Sequence of chain 3.A:
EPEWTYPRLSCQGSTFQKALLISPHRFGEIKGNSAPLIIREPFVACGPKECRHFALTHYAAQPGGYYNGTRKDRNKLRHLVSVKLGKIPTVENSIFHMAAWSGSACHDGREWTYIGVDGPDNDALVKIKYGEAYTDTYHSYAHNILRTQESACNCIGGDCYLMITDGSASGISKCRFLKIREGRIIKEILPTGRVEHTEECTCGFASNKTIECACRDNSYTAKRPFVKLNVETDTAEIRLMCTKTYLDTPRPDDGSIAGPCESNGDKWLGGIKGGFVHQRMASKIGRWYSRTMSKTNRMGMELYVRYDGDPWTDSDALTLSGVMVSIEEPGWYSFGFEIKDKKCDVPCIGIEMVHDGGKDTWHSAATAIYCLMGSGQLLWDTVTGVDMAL

Binding-site contacts:
Ligand atom C6 contacts residue ARG40 of chain 3.A at 3.7 Å.
Ligand atom O43 contacts residue GLU41 of chain 3.A at 3.5 Å.
Ligand atom C14 contacts residue ARG216 of chain 3.A at 3.6 Å.
Ligand atom C15 contacts residue ARG216 of chain 3.A at 3.3 Å.
Ligand atom C31 contacts residue ARG74 of chain 3.A at 3.7 Å.
Ligand atom C31 contacts residue TRP101 of chain 3.A at 3.8 Å (hydrophobic).
Ligand atom C14 contacts residue GLU199 of chain 3.A at 3.1 Å.
Ligand atom C6 contacts residue TYR333 of chain 3.A at 3.5 Å (hydrophobic).
Ligand atom C38 contacts residue GLU150 of chain 3.A at 3.3 Å.
Ligand atom C4 contacts residue TYR333 of chain 3.A at 3.2 Å (hydrophobic).
Ligand atom C21 contacts residue ARG147 of chain 3.A at 3.3 Å.
Ligand atom O37 contacts residue ASP73 of chain 3.A at 3.5 Å.
Ligand atom C29 contacts residue GLU150 of chain 3.A at 3.8 Å.
Ligand atom O50 contacts residue ARG298 of chain 3.A at 2.9 Å (salt-bridge).
Ligand atom C6 contacts residue ASP73 of chain 3.A at 3.8 Å.
Ligand atom C4 contacts residue ARG216 of chain 3.A at 3.8 Å.
Ligand atom O49 contacts residue TYR333 of chain 3.A at 3.7 Å.
Ligand atom C15 contacts residue ASN218 of chain 3.A at 3.4 Å.
Ligand atom O37 contacts residue ARG74 of chain 3.A at 2.8 Å (salt-bridge).
Ligand atom C10 contacts residue TYR333 of chain 3.A at 3.4 Å (hydrophobic).
Ligand atom C42 contacts residue GLU150 of chain 3.A at 3.4 Å.
Ligand atom C15 contacts residue GLU199 of chain 3.A at 3.1 Å.
Ligand atom O39 contacts residue GLU200 of chain 3.A at 3.2 Å (salt-bridge).
Ligand atom O49 contacts residue ARG216 of chain 3.A at 3.4 Å (salt-bridge).
Ligand atom C42 contacts residue TRP101 of chain 3.A at 3.0 Å (hydrophobic).
Ligand atom C3 contacts residue TYR333 of chain 3.A at 3.8 Å (hydrophobic).
Ligand atom C32 contacts residue ARG74 of chain 3.A at 3.8 Å.
Ligand atom O50 contacts residue ARG40 of chain 3.A at 2.8 Å (salt-bridge).
Ligand atom C10 contacts residue ARG298 of chain 3.A at 3.6 Å.
Ligand atom C1 contacts residue ASP73 of chain 3.A at 3.5 Å.
Ligand atom C30 contacts residue SER102 of chain 3.A at 3.8 Å.
Ligand atom C38 contacts residue GLU200 of chain 3.A at 3.4 Å.
Ligand atom C1 contacts residue GLU41 of chain 3.A at 3.6 Å.
Ligand atom C21 contacts residue GLU199 of chain 3.A at 3.7 Å.
Ligand atom O43 contacts residue ARG78 of chain 3.A at 3.6 Å.
Ligand atom O43 contacts residue TRP101 of chain 3.A at 3.3 Å (h-bond).
Ligand atom C10 contacts residue ARG40 of chain 3.A at 3.8 Å.
Ligand atom O49 contacts residue ARG298 of chain 3.A at 3.6 Å.
Ligand atom C6 contacts residue GLU41 of chain 3.A at 3.7 Å.
Ligand atom C5 contacts residue TYR333 of chain 3.A at 3.1 Å (hydrophobic).

A small-molecule ligand and the protein it binds are described below.
Small molecule (SMILES): CCC(CC)Nc1cc(C(=O)O)ccc1N1C(=O)CCC1(CO)CO